Sequence of chain 1.E:
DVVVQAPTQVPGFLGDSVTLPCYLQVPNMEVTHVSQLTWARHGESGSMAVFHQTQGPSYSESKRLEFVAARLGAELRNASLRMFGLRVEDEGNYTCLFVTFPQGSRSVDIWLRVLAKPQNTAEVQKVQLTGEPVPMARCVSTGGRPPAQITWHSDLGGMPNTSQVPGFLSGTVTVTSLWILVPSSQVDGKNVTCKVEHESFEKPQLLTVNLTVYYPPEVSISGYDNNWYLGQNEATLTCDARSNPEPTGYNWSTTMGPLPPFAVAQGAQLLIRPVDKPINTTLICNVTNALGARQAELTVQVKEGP

The small molecule below binds the protein below.
Small molecule (SMILES): CC(=O)N[C@H]1[C@H](O[C@H]2[C@H](O)[C@@H](NC(C)=O)CO[C@@H]2CO)O[C@H](CO)[C@@H](O[C@@H]2O[C@H](CO)[C@@H](O)[C@H](O)[C@@H]2O)[C@@H]1O

Binding-site contacts:
Ligand atom N2 contacts residue ASN237 of chain 1.E at 3.1 Å (h-bond).
Ligand atom C8 contacts residue ASN218 of chain 1.E at 2.8 Å.
Ligand atom C8 contacts residue GLY216 of chain 1.E at 2.1 Å.
Ligand atom C3 contacts residue ASN237 of chain 1.E at 3.9 Å.
Ligand atom O6 contacts residue ASN237 of chain 1.E at 4.4 Å.
Ligand atom C8 contacts residue NAG1 of chain 1.I at 4.3 Å.
Ligand atom C2 contacts residue GLY216 of chain 1.E at 3.9 Å.
Ligand atom C7 contacts residue NAG1 of chain 1.I at 4.4 Å.
Ligand atom O7 contacts residue ASN237 of chain 1.E at 3.8 Å.
Ligand atom C7 contacts residue ASN218 of chain 1.E at 3.4 Å.
Ligand atom C7 contacts residue GLY216 of chain 1.E at 2.7 Å.
Ligand atom C1 contacts residue ASN237 of chain 1.E at 1.4 Å.
Ligand atom C7 contacts residue ASN237 of chain 1.E at 3.7 Å.
Ligand atom C1 contacts residue GLY216 of chain 1.E at 4.3 Å.
Ligand atom N2 contacts residue ASN218 of chain 1.E at 4.4 Å.
Ligand atom C5 contacts residue ASN237 of chain 1.E at 3.6 Å.
Ligand atom O7 contacts residue ASN218 of chain 1.E at 3.5 Å (h-bond).
Ligand atom O5 contacts residue ASN237 of chain 1.E at 2.3 Å (h-bond).
Ligand atom O7 contacts residue NAG1 of chain 1.I at 3.7 Å.
Ligand atom C4 contacts residue ASN237 of chain 1.E at 4.3 Å.
Ligand atom C2 contacts residue ASN237 of chain 1.E at 2.6 Å.
Ligand atom N2 contacts residue GLY216 of chain 1.E at 2.6 Å (h-bond).
Ligand atom O7 contacts residue GLY216 of chain 1.E at 3.9 Å.
Ligand atom C8 contacts residue LYS217 of chain 1.E at 3.9 Å.